Binding-site contacts:
Ligand atom C13 contacts residue ALA37 of chain 2.A at 3.7 Å (hydrophobic).
Ligand atom C6 contacts residue ASP72 of chain 2.A at 4.2 Å.
Ligand atom C17 contacts residue VAL135 of chain 6.A at 3.9 Å (hydrophobic).
Ligand atom C18 contacts residue THR10 of chain 2.A at 3.7 Å.
Ligand atom N8 contacts residue LEU73 of chain 2.A at 3.5 Å.
Ligand atom C6 contacts residue LEU73 of chain 2.A at 4.0 Å (hydrophobic).
Ligand atom C5 contacts residue GLU134 of chain 6.A at 4.2 Å.
Ligand atom N10 contacts residue LEU73 of chain 2.A at 3.9 Å.
Ligand atom C7 contacts residue LEU131 of chain 6.A at 4.1 Å (hydrophobic).
Ligand atom C17 contacts residue MET105 of chain 2.A at 3.6 Å (hydrophobic).
Ligand atom N10 contacts residue MET74 of chain 2.A at 3.7 Å.
Ligand atom N3 contacts residue MET74 of chain 2.A at 2.9 Å (h-bond).
Ligand atom C9 contacts residue VAL135 of chain 6.A at 4.1 Å (hydrophobic).
Ligand atom C17 contacts residue LEU102 of chain 2.A at 3.6 Å (hydrophobic).
Ligand atom C17 contacts residue ASN106 of chain 2.A at 3.5 Å.
Ligand atom O11 contacts residue GLU134 of chain 6.A at 3.4 Å.
Ligand atom C18 contacts residue ALA37 of chain 2.A at 3.8 Å (hydrophobic).
Ligand atom C12 contacts residue ASP72 of chain 2.A at 3.9 Å.
Ligand atom C15 contacts residue ALA37 of chain 2.A at 3.7 Å (hydrophobic).
Ligand atom C19 contacts residue ALA37 of chain 2.A at 3.7 Å (hydrophobic).
Ligand atom BR contacts residue GLY9 of chain 2.A at 3.5 Å.
Ligand atom C2 contacts residue MET74 of chain 2.A at 3.7 Å (hydrophobic).
Ligand atom BR contacts residue PRO8 of chain 2.A at 3.9 Å.
Ligand atom N10 contacts residue ASP72 of chain 2.A at 3.2 Å (salt-bridge).
Ligand atom C6 contacts residue MET74 of chain 2.A at 3.7 Å (hydrophobic).
Ligand atom C20 contacts residue ALA37 of chain 2.A at 3.8 Å (hydrophobic).
Ligand atom C9 contacts residue LEU102 of chain 2.A at 3.6 Å (hydrophobic).
Ligand atom N3 contacts residue LEU73 of chain 2.A at 3.6 Å.
Ligand atom C13 contacts residue PHE70 of chain 2.A at 3.9 Å (hydrophobic).
Ligand atom N8 contacts residue MET74 of chain 2.A at 3.8 Å.
Ligand atom C2 contacts residue LEU73 of chain 2.A at 3.5 Å (hydrophobic).
Ligand atom C17 contacts residue LEU109 of chain 2.A at 4.1 Å (hydrophobic).
Ligand atom BR contacts residue MET74 of chain 2.A at 3.9 Å.
Ligand atom C19 contacts residue THR10 of chain 2.A at 3.7 Å.
Ligand atom C14 contacts residue ALA37 of chain 2.A at 3.7 Å (hydrophobic).
Ligand atom N1 contacts residue MET74 of chain 2.A at 4.2 Å.
Ligand atom C12 contacts residue HIS138 of chain 6.A at 4.2 Å.
Ligand atom C9 contacts residue LEU73 of chain 2.A at 4.1 Å (hydrophobic).
Ligand atom C7 contacts residue VAL135 of chain 6.A at 4.2 Å (hydrophobic).
Ligand atom C7 contacts residue LEU102 of chain 2.A at 3.7 Å (hydrophobic).

Sequence of chain 6.A:
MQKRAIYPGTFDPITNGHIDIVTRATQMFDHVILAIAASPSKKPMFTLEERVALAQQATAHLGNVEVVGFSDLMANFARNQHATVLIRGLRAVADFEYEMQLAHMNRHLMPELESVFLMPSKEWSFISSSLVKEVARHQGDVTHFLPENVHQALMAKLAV

A small-molecule ligand and the protein it binds are described below.
Small molecule (SMILES): CC1=Nc2nc(NCc3cccc(Br)c3)nn2C(=O)C1

Sequence of chain 2.A:
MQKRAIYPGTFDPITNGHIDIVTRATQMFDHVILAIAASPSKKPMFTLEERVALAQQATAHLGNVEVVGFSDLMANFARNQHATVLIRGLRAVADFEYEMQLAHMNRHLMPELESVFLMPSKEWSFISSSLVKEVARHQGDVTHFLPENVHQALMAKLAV